Sequence of chain 1.J:
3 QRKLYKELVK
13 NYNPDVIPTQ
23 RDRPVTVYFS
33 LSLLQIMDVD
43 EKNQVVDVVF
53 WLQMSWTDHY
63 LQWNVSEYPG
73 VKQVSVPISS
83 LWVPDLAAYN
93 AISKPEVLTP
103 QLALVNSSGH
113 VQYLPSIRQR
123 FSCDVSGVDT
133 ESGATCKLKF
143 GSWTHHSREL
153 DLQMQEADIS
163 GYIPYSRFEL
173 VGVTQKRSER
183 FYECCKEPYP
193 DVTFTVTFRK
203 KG

The small molecule below binds the protein below.
Small molecule (SMILES): Clc1ccc([C@H]2C[C@@H]3CC[C@H]2N3)cn1

Binding-site contacts:
Ligand atom N2 contacts residue LEU116 of chain 1.J at 3.4 Å.
Ligand atom C10 contacts residue TRP145 of chain 1.I at 4.3 Å (hydrophobic).
Ligand atom C1 contacts residue TRP145 of chain 1.I at 3.9 Å (hydrophobic).
Ligand atom CL contacts residue LEU106 of chain 1.J at 3.5 Å.
Ligand atom C8 contacts residue TYR191 of chain 1.I at 4.0 Å (hydrophobic).
Ligand atom C4 contacts residue TYR91 of chain 1.I at 2.9 Å (hydrophobic).
Ligand atom C9 contacts residue LEU106 of chain 1.J at 3.5 Å (hydrophobic).
Ligand atom C3 contacts residue SER144 of chain 1.I at 4.0 Å.
Ligand atom C2 contacts residue TRP145 of chain 1.I at 3.2 Å (hydrophobic).
Ligand atom C8 contacts residue LEU106 of chain 1.J at 4.1 Å (hydrophobic).
Ligand atom N1 contacts residue TRP145 of chain 1.I at 3.3 Å.
Ligand atom C8 contacts residue TRP145 of chain 1.I at 4.0 Å (hydrophobic).
Ligand atom C11 contacts residue TRP145 of chain 1.I at 3.2 Å (hydrophobic).
Ligand atom CL contacts residue GLN114 of chain 1.J at 3.0 Å.
Ligand atom C5 contacts residue TYR91 of chain 1.I at 4.1 Å (hydrophobic).
Ligand atom CL contacts residue ALA105 of chain 1.J at 3.8 Å.
Ligand atom CL contacts residue THR146 of chain 1.I at 4.0 Å.
Ligand atom C6 contacts residue TRP145 of chain 1.I at 4.3 Å (hydrophobic).
Ligand atom C4 contacts residue TYR184 of chain 1.I at 3.8 Å (hydrophobic).
Ligand atom C2 contacts residue TYR191 of chain 1.I at 3.2 Å (hydrophobic).
Ligand atom N2 contacts residue TRP145 of chain 1.I at 3.7 Å.
Ligand atom CL contacts residue TYR115 of chain 1.J at 3.7 Å.
Ligand atom C3 contacts residue TRP145 of chain 1.I at 3.4 Å (hydrophobic).
Ligand atom C7 contacts residue TRP145 of chain 1.I at 3.4 Å (hydrophobic).
Ligand atom CL contacts residue LEU104 of chain 1.J at 3.5 Å.
Ligand atom C3 contacts residue TYR191 of chain 1.I at 4.0 Å (hydrophobic).
Ligand atom C8 contacts residue CYS187 of chain 1.I at 3.7 Å (hydrophobic).
Ligand atom C10 contacts residue THR146 of chain 1.I at 3.8 Å.
Ligand atom C5 contacts residue TYR184 of chain 1.I at 3.8 Å (hydrophobic).
Ligand atom C3 contacts residue TYR91 of chain 1.I at 3.0 Å (hydrophobic).
Ligand atom N1 contacts residue TYR91 of chain 1.I at 3.6 Å.
Ligand atom CL contacts residue LEU116 of chain 1.J at 3.8 Å.
Ligand atom C7 contacts residue CYS187 of chain 1.I at 3.9 Å (hydrophobic).
Ligand atom C11 contacts residue LEU116 of chain 1.J at 3.6 Å (hydrophobic).
Ligand atom N2 contacts residue THR146 of chain 1.I at 3.9 Å.
Ligand atom C8 contacts residue GLN114 of chain 1.J at 3.9 Å.
Ligand atom C4 contacts residue TYR191 of chain 1.I at 4.0 Å (hydrophobic).
Ligand atom C1 contacts residue CYS187 of chain 1.I at 3.5 Å (hydrophobic).
Ligand atom C9 contacts residue GLN114 of chain 1.J at 3.5 Å.
Ligand atom C10 contacts residue LEU116 of chain 1.J at 4.1 Å (hydrophobic).

Sequence of chain 1.I:
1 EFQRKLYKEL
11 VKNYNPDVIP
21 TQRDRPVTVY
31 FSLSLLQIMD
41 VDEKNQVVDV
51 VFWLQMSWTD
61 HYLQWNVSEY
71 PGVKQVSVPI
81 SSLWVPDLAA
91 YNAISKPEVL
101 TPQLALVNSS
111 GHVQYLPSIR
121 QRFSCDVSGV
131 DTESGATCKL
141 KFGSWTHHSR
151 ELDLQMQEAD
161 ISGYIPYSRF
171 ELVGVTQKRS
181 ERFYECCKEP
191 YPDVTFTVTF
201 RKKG